This protein binds this small molecule.
Small molecule (SMILES): O=S(=O)(NCCNCCOCc1ccc(Cl)cc1)c1cccc2cnccc12

Sequence of chain 1.A:
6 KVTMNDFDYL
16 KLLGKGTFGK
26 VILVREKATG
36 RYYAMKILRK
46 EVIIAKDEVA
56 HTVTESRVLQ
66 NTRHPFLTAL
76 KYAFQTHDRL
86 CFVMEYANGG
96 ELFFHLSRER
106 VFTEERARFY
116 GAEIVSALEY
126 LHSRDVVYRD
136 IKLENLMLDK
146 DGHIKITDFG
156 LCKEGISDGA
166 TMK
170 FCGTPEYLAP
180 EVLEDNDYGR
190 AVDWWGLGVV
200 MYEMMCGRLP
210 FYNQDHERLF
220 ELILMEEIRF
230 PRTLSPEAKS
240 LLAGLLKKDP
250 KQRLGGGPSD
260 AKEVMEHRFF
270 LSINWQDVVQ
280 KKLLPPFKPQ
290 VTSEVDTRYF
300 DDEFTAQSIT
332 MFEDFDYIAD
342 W

Binding-site contacts:
Ligand atom C4 contacts residue GLY21 of chain 1.A at 3.4 Å.
Ligand atom C21 contacts residue MET89 of chain 1.A at 3.4 Å (hydrophobic).
Ligand atom N10 contacts residue ASN140 of chain 1.A at 3.3 Å (h-bond).
Ligand atom C27 contacts residue MET142 of chain 1.A at 3.5 Å (hydrophobic).
Ligand atom O18 contacts residue VAL26 of chain 1.A at 3.4 Å.
Ligand atom N10 contacts residue GLU139 of chain 1.A at 3.2 Å (salt-bridge).
Ligand atom C30 contacts residue VAL26 of chain 1.A at 3.7 Å (hydrophobic).
Ligand atom CL1 contacts residue VAL26 of chain 1.A at 3.7 Å.
Ligand atom C6 contacts residue LYS20 of chain 1.A at 3.4 Å.
Ligand atom C8 contacts residue ASP153 of chain 1.A at 3.5 Å.
Ligand atom C13 contacts residue GLU96 of chain 1.A at 3.2 Å.
Ligand atom C2 contacts residue GLY24 of chain 1.A at 3.6 Å.
Ligand atom O17 contacts residue VAL26 of chain 1.A at 3.4 Å.
Ligand atom C24 contacts residue ALA39 of chain 1.A at 3.4 Å (hydrophobic).
Ligand atom C5 contacts residue GLY21 of chain 1.A at 3.6 Å.
Ligand atom CL1 contacts residue LYS25 of chain 1.A at 3.3 Å.
Ligand atom C24 contacts residue ALA92 of chain 1.A at 3.5 Å (hydrophobic).
Ligand atom C30 contacts residue LYS20 of chain 1.A at 3.5 Å.
Ligand atom N25 contacts residue ALA92 of chain 1.A at 3.0 Å (h-bond).
Ligand atom C28 contacts residue MET142 of chain 1.A at 3.5 Å (hydrophobic).
Ligand atom C5 contacts residue LYS20 of chain 1.A at 3.5 Å.
Ligand atom N25 contacts residue TYR91 of chain 1.A at 3.6 Å.
Ligand atom C26 contacts residue MET142 of chain 1.A at 3.5 Å (hydrophobic).
Ligand atom C9 contacts residue GLU139 of chain 1.A at 3.6 Å.
Ligand atom C21 contacts residue EDO1 of chain 1.D at 3.5 Å.
Ligand atom C20 contacts residue EDO1 of chain 1.D at 3.5 Å.
Ligand atom N10 contacts residue ASP153 of chain 1.A at 2.7 Å (salt-bridge).
Ligand atom C30 contacts residue GLY19 of chain 1.A at 3.7 Å.
Ligand atom C29 contacts residue LYS20 of chain 1.A at 3.3 Å.
Ligand atom CL1 contacts residue LYS41 of chain 1.A at 3.6 Å.
Ligand atom C22 contacts residue MET89 of chain 1.A at 3.6 Å (hydrophobic).
Ligand atom N25 contacts residue ALA39 of chain 1.A at 3.6 Å.
Ligand atom C9 contacts residue ASP153 of chain 1.A at 3.6 Å.
Ligand atom C3 contacts residue GLY21 of chain 1.A at 3.6 Å.
Ligand atom CL1 contacts residue GLY24 of chain 1.A at 3.1 Å.
Ligand atom C13 contacts residue GLU139 of chain 1.A at 3.2 Å.
Ligand atom C9 contacts residue ASN140 of chain 1.A at 3.1 Å.
Ligand atom O7 contacts residue ARG4 of chain 1.B at 3.0 Å (salt-bridge).
Ligand atom C14 contacts residue GLU139 of chain 1.A at 3.7 Å.
Ligand atom C24 contacts residue GLU90 of chain 1.A at 3.5 Å.

Sequence of chain 1.B:
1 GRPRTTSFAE